Binding-site contacts:
Ligand atom C6 contacts residue GLU273 of chain 1.E at 4.4 Å.
Ligand atom O7 contacts residue LYS272 of chain 1.E at 4.3 Å.
Ligand atom O5 contacts residue GLU273 of chain 1.E at 3.7 Å.
Ligand atom C3 contacts residue ASN293 of chain 1.E at 3.8 Å.
Ligand atom N2 contacts residue ASN293 of chain 1.E at 2.9 Å (h-bond).
Ligand atom C5 contacts residue ASN293 of chain 1.E at 3.7 Å.
Ligand atom O5 contacts residue ASN293 of chain 1.E at 2.4 Å (h-bond).
Ligand atom O6 contacts residue GLU273 of chain 1.E at 4.5 Å.
Ligand atom O5 contacts residue ILE274 of chain 1.E at 4.2 Å.
Ligand atom O5 contacts residue LYS272 of chain 1.E at 3.8 Å.
Ligand atom O4 contacts residue ARG347 of chain 1.E at 3.8 Å.
Ligand atom C8 contacts residue ASN293 of chain 1.E at 4.2 Å.
Ligand atom C1 contacts residue ASN293 of chain 1.E at 1.4 Å.
Ligand atom C7 contacts residue ASN293 of chain 1.E at 3.4 Å.
Ligand atom O6 contacts residue LYS351 of chain 1.E at 3.7 Å.
Ligand atom C1 contacts residue GLU273 of chain 1.E at 4.4 Å.
Ligand atom C2 contacts residue ASN293 of chain 1.E at 2.4 Å.
Ligand atom O6 contacts residue ILE274 of chain 1.E at 4.5 Å.
Ligand atom O7 contacts residue ASN293 of chain 1.E at 3.4 Å (h-bond).
Ligand atom C1 contacts residue LYS272 of chain 1.E at 4.1 Å.
Ligand atom C2 contacts residue LYS272 of chain 1.E at 4.3 Å.
Ligand atom C4 contacts residue ASN293 of chain 1.E at 4.2 Å.

Sequence of chain 1.E:
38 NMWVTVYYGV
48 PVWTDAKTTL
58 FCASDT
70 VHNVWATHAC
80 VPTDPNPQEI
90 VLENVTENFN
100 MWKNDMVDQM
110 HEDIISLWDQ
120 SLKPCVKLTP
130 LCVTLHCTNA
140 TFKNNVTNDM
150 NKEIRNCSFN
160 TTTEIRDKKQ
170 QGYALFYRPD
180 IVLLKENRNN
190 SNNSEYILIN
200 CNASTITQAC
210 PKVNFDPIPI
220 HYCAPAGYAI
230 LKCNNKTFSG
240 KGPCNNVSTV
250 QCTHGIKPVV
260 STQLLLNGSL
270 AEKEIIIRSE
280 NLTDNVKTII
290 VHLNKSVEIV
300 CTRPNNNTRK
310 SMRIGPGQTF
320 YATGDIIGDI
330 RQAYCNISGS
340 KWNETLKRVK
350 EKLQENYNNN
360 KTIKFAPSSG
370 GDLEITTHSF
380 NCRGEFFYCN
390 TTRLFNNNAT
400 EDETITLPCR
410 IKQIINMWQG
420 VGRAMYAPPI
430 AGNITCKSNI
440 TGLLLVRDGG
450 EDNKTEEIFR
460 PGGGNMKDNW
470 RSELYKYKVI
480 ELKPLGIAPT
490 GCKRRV

A small-molecule ligand and the protein it binds are described below.
Small molecule (SMILES): CC(=O)N[C@@H]1[C@@H](O)[C@H](O)[C@@H](CO)O[C@H]1O